Binding-site contacts:
Ligand atom C3 contacts residue THR124 of chain 1.D at 4.4 Å.
Ligand atom C5 contacts residue THR124 of chain 1.D at 4.4 Å.
Ligand atom C7 contacts residue ASN122 of chain 1.D at 3.5 Å.
Ligand atom C1 contacts residue ASN122 of chain 1.D at 1.4 Å.
Ligand atom C5 contacts residue ASN122 of chain 1.D at 3.6 Å.
Ligand atom C1 contacts residue THR124 of chain 1.D at 3.5 Å.
Ligand atom C2 contacts residue ASN122 of chain 1.D at 2.5 Å.
Ligand atom C3 contacts residue ASN122 of chain 1.D at 3.8 Å.
Ligand atom C5 contacts residue PHE120 of chain 1.D at 4.4 Å (hydrophobic).
Ligand atom N2 contacts residue ASN122 of chain 1.D at 3.0 Å (h-bond).
Ligand atom O5 contacts residue ASN122 of chain 1.D at 2.3 Å (h-bond).
Ligand atom O5 contacts residue THR124 of chain 1.D at 4.3 Å.
Ligand atom O6 contacts residue PHE120 of chain 1.D at 4.4 Å.
Ligand atom N2 contacts residue THR124 of chain 1.D at 3.9 Å.
Ligand atom C2 contacts residue THR124 of chain 1.D at 4.1 Å.
Ligand atom O5 contacts residue PHE120 of chain 1.D at 4.3 Å.
Ligand atom C4 contacts residue ASN122 of chain 1.D at 4.2 Å.
Ligand atom C8 contacts residue PHE120 of chain 1.D at 3.7 Å (hydrophobic).
Ligand atom C6 contacts residue PHE120 of chain 1.D at 3.7 Å (hydrophobic).
Ligand atom O7 contacts residue ASN122 of chain 1.D at 3.5 Å (h-bond).
Ligand atom C8 contacts residue LEU126 of chain 1.D at 3.7 Å (hydrophobic).

The small molecule below binds the protein below.
Small molecule (SMILES): CC(=O)N[C@H]1[C@H](O[C@H]2[C@H](O)[C@@H](NC(C)=O)CO[C@@H]2CO)O[C@H](CO)[C@@H](O[C@@H]2O[C@H](CO)[C@@H](O)[C@H](O[C@H]3O[C@H](CO)[C@@H](O)[C@H](O)[C@@H]3O)[C@@H]2O)[C@@H]1O

Sequence of chain 1.D:
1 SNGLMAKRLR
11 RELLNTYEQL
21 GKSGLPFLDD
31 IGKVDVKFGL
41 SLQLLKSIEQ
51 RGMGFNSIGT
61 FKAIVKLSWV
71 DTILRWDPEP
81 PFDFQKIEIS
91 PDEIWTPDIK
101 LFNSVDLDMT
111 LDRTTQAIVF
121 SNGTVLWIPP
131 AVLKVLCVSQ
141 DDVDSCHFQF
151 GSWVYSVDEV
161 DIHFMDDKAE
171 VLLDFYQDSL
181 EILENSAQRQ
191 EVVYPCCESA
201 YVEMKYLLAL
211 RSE